This protein binds this small molecule.
Small molecule (SMILES): CC(=O)N[C@@H]1[C@@H](O)[C@H](O)[C@@H](CO)O[C@H]1O

Sequence of chain 1.C:
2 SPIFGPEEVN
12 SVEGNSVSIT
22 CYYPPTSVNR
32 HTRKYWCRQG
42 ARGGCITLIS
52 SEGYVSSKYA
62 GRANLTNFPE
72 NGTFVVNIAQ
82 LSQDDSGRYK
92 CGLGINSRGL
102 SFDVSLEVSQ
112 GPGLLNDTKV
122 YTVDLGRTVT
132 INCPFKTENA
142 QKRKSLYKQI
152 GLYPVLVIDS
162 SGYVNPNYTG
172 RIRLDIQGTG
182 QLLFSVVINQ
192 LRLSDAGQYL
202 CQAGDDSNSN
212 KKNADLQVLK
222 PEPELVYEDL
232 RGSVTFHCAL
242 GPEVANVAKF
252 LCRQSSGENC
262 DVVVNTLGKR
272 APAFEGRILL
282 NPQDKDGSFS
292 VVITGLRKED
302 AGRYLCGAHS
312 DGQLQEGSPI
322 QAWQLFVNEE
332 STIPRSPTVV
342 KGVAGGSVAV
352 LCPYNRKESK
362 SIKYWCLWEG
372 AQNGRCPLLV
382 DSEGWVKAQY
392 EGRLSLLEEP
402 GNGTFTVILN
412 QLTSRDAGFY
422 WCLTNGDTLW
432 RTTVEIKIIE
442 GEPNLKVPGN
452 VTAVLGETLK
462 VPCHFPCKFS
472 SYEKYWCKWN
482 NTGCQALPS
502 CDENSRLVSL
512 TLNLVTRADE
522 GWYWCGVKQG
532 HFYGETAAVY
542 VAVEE

Binding-site contacts:
Ligand atom C5 contacts residue ASN481 of chain 1.C at 3.7 Å.
Ligand atom C3 contacts residue ASN481 of chain 1.C at 3.8 Å.
Ligand atom O7 contacts residue ASN481 of chain 1.C at 3.3 Å (h-bond).
Ligand atom O6 contacts residue ASN481 of chain 1.C at 4.1 Å.
Ligand atom C7 contacts residue THR483 of chain 1.C at 4.5 Å.
Ligand atom C4 contacts residue ASN481 of chain 1.C at 4.3 Å.
Ligand atom O6 contacts residue ASN482 of chain 1.C at 4.0 Å.
Ligand atom O7 contacts residue THR483 of chain 1.C at 3.4 Å (h-bond).
Ligand atom C8 contacts residue ASN481 of chain 1.C at 4.5 Å.
Ligand atom O5 contacts residue ASN481 of chain 1.C at 2.4 Å (h-bond).
Ligand atom C2 contacts residue ASN481 of chain 1.C at 2.5 Å.
Ligand atom N2 contacts residue ASN481 of chain 1.C at 2.9 Å (h-bond).
Ligand atom C7 contacts residue ASN481 of chain 1.C at 3.3 Å.
Ligand atom C1 contacts residue ASN481 of chain 1.C at 1.4 Å.